Sequence of chain 1.D:
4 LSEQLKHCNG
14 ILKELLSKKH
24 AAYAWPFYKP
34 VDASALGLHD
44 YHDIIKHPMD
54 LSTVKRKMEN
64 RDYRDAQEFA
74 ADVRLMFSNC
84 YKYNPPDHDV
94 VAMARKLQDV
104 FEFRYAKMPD

Binding-site contacts:
Ligand atom C23 contacts residue PRO29 of chain 1.D at 3.5 Å (hydrophobic).
Ligand atom N contacts residue VAL93 of chain 1.D at 4.0 Å.
Ligand atom C contacts residue TRP28 of chain 1.D at 3.8 Å (hydrophobic).
Ligand atom C4 contacts residue VAL93 of chain 1.D at 4.0 Å (hydrophobic).
Ligand atom C20 contacts residue ASN87 of chain 1.D at 3.1 Å.
Ligand atom C12 contacts residue LEU41 of chain 1.D at 3.6 Å (hydrophobic).
Ligand atom C23 contacts residue VAL34 of chain 1.D at 4.0 Å (hydrophobic).
Ligand atom C20 contacts residue HIS91 of chain 1.D at 3.5 Å.
Ligand atom O3 contacts residue VAL93 of chain 1.D at 3.9 Å.
Ligand atom C18 contacts residue HIS91 of chain 1.D at 3.6 Å.
Ligand atom O1 contacts residue VAL93 of chain 1.D at 4.0 Å.
Ligand atom C21 contacts residue VAL93 of chain 1.D at 3.8 Å (hydrophobic).
Ligand atom C2 contacts residue LEU39 of chain 1.D at 3.6 Å (hydrophobic).
Ligand atom C21 contacts residue VAL34 of chain 1.D at 3.8 Å (hydrophobic).
Ligand atom C5 contacts residue VAL93 of chain 1.D at 3.8 Å (hydrophobic).
Ligand atom N1 contacts residue LEU39 of chain 1.D at 3.7 Å.
Ligand atom C8 contacts residue LEU41 of chain 1.D at 4.0 Å (hydrophobic).
Ligand atom C19 contacts residue HIS91 of chain 1.D at 3.8 Å.
Ligand atom C6 contacts residue LEU41 of chain 1.D at 4.0 Å (hydrophobic).
Ligand atom C7 contacts residue LEU41 of chain 1.D at 4.0 Å (hydrophobic).
Ligand atom C1 contacts residue PRO29 of chain 1.D at 4.0 Å (hydrophobic).
Ligand atom C7 contacts residue HIS91 of chain 1.D at 3.9 Å.
Ligand atom C22 contacts residue VAL34 of chain 1.D at 3.8 Å (hydrophobic).
Ligand atom C22 contacts residue PRO29 of chain 1.D at 3.8 Å (hydrophobic).
Ligand atom O3 contacts residue VAL34 of chain 1.D at 3.6 Å.
Ligand atom C9 contacts residue LEU41 of chain 1.D at 3.8 Å (hydrophobic).
Ligand atom C10 contacts residue LEU39 of chain 1.D at 3.5 Å (hydrophobic).
Ligand atom C22 contacts residue PHE30 of chain 1.D at 3.5 Å (hydrophobic).
Ligand atom C7 contacts residue ASN87 of chain 1.D at 3.9 Å.
Ligand atom C6 contacts residue ASN87 of chain 1.D at 3.8 Å.
Ligand atom O1 contacts residue ASN87 of chain 1.D at 2.8 Å (h-bond).
Ligand atom O contacts residue PRO29 of chain 1.D at 3.6 Å.
Ligand atom C22 contacts residue VAL93 of chain 1.D at 4.2 Å (hydrophobic).
Ligand atom C19 contacts residue PRO88 of chain 1.D at 4.1 Å (hydrophobic).
Ligand atom C11 contacts residue LEU41 of chain 1.D at 3.9 Å (hydrophobic).
Ligand atom C18 contacts residue ASN87 of chain 1.D at 4.0 Å.
Ligand atom C3 contacts residue LEU39 of chain 1.D at 3.7 Å (hydrophobic).
Ligand atom C5 contacts residue ASN87 of chain 1.D at 3.6 Å.
Ligand atom N contacts residue ASN87 of chain 1.D at 2.9 Å (h-bond).
Ligand atom C19 contacts residue ASN87 of chain 1.D at 4.0 Å.

This small molecule binds to this protein.
Small molecule (SMILES): COc1cc(OC)c2c(=O)[nH]c(-c3cc(C)c(OCCN4CCCC4)c(C)c3)nc2c1